Sequence of chain 1.C:
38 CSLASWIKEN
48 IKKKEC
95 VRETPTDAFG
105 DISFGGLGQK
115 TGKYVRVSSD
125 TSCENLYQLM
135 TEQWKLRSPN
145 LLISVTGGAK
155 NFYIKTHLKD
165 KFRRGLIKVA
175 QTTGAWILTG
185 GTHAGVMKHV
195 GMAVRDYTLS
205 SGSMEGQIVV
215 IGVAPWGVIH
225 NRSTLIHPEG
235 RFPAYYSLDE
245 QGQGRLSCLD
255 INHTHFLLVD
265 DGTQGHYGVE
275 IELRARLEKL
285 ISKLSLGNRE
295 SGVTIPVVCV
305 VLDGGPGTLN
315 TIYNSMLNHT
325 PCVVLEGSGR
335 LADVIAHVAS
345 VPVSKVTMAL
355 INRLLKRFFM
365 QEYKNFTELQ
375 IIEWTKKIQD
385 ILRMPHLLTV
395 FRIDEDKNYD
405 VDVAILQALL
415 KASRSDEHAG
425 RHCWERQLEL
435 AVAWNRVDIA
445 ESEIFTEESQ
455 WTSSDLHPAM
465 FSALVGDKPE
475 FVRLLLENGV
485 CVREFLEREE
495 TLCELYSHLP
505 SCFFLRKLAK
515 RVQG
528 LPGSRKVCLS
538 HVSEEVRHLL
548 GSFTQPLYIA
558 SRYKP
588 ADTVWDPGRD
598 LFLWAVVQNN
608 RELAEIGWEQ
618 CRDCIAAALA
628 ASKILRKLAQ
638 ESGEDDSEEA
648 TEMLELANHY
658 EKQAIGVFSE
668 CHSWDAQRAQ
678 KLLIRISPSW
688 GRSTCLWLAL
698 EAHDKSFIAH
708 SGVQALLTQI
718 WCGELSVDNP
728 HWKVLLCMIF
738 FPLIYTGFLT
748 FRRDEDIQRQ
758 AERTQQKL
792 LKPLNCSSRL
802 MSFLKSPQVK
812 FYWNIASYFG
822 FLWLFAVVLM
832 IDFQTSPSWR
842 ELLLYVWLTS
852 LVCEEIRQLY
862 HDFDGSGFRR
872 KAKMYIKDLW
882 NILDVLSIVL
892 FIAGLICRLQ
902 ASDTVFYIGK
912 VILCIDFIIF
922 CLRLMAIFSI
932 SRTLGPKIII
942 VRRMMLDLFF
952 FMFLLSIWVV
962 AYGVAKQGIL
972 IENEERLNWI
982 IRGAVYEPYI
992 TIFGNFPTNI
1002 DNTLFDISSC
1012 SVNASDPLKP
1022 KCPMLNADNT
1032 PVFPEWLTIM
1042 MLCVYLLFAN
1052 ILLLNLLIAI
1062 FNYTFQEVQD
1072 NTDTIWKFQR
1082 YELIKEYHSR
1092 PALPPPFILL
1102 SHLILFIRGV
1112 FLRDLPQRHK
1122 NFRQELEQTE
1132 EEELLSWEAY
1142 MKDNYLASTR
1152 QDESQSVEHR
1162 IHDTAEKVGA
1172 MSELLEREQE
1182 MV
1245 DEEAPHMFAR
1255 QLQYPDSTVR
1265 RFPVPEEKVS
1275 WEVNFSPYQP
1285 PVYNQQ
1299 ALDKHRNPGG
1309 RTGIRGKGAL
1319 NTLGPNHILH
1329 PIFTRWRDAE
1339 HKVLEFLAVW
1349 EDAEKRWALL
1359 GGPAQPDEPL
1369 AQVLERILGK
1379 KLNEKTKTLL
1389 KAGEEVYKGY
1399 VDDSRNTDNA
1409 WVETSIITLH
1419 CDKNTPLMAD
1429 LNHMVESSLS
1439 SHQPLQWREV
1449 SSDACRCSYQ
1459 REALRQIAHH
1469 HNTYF

This small molecule binds to this protein.
Small molecule (SMILES): Nc1ncnc2c1ncn2[C@@H]1O[C@H](CO[P](=O)(O)O[P](=O)(O)OC[C@H]2O[C@@H](O)[C@H](O)[C@@H]2O)[C@@H](O)[C@H]1O

Binding-site contacts:
Ligand atom PB contacts residue GLY311 of chain 1.C at 3.7 Å.
Ligand atom O1A contacts residue GLY152 of chain 1.C at 3.4 Å.
Ligand atom C5D contacts residue GLY151 of chain 1.C at 3.2 Å.
Ligand atom C2 contacts residue THR186 of chain 1.C at 3.6 Å.
Ligand atom N3 contacts residue ALA153 of chain 1.C at 3.7 Å.
Ligand atom O2A contacts residue GLY309 of chain 1.C at 3.2 Å.
Ligand atom O2A contacts residue PRO310 of chain 1.C at 3.2 Å.
Ligand atom O1A contacts residue GLY309 of chain 1.C at 3.8 Å.
Ligand atom O3A contacts residue ALA153 of chain 1.C at 3.6 Å (h-bond).
Ligand atom O2B contacts residue THR312 of chain 1.C at 3.1 Å (h-bond).
Ligand atom C4 contacts residue TYR271 of chain 1.C at 3.9 Å (hydrophobic).
Ligand atom O2D contacts residue ARG278 of chain 1.C at 3.8 Å.
Ligand atom O1A contacts residue ARG334 of chain 1.C at 3.0 Å (salt-bridge).
Ligand atom O1D contacts residue THR150 of chain 1.C at 2.6 Å (h-bond).
Ligand atom O1A contacts residue ASN155 of chain 1.C at 3.6 Å.
Ligand atom O4D contacts residue MET191 of chain 1.C at 3.7 Å.
Ligand atom O4D contacts residue GLY151 of chain 1.C at 3.1 Å (h-bond).
Ligand atom O2B contacts residue GLY308 of chain 1.C at 3.7 Å.
Ligand atom O2' contacts residue TYR271 of chain 1.C at 2.9 Å.
Ligand atom O2B contacts residue PRO310 of chain 1.C at 3.7 Å.
Ligand atom N9 contacts residue TYR271 of chain 1.C at 3.9 Å.
Ligand atom C5D contacts residue THR312 of chain 1.C at 3.6 Å.
Ligand atom O2B contacts residue GLY311 of chain 1.C at 3.1 Å (h-bond).
Ligand atom C2 contacts residue ALA153 of chain 1.C at 3.8 Å (hydrophobic).
Ligand atom O1A contacts residue ALA153 of chain 1.C at 3.6 Å (h-bond).
Ligand atom O2B contacts residue GLY309 of chain 1.C at 3.0 Å (h-bond).
Ligand atom C2' contacts residue TYR271 of chain 1.C at 3.4 Å (hydrophobic).
Ligand atom PA contacts residue GLY309 of chain 1.C at 3.8 Å.
Ligand atom C4' contacts residue ALA153 of chain 1.C at 3.8 Å (hydrophobic).
Ligand atom O1B contacts residue GLY311 of chain 1.C at 3.6 Å.
Ligand atom O4' contacts residue ALA153 of chain 1.C at 3.0 Å (h-bond).
Ligand atom O1D contacts residue ARG278 of chain 1.C at 3.2 Å (salt-bridge).
Ligand atom O1B contacts residue PRO310 of chain 1.C at 3.9 Å.
Ligand atom O3A contacts residue GLY152 of chain 1.C at 3.8 Å.
Ligand atom O5' contacts residue ALA153 of chain 1.C at 2.9 Å (h-bond).
Ligand atom N1 contacts residue THR186 of chain 1.C at 3.1 Å (h-bond).
Ligand atom C1D contacts residue ARG278 of chain 1.C at 3.6 Å.
Ligand atom C4D contacts residue GLY151 of chain 1.C at 3.6 Å.
Ligand atom PA contacts residue ALA153 of chain 1.C at 3.8 Å.
Ligand atom O4' contacts residue LYS154 of chain 1.C at 3.5 Å.